Binding-site contacts:
Ligand atom O1B contacts residue GLY19 of chain 1.D at 3.3 Å (h-bond).
Ligand atom N3B contacts residue GLY17 of chain 1.D at 3.1 Å (h-bond).
Ligand atom O2' contacts residue ASP34 of chain 1.D at 3.2 Å (salt-bridge).
Ligand atom O2A contacts residue SER21 of chain 1.D at 3.1 Å (h-bond).
Ligand atom O2G contacts residue LYS20 of chain 1.D at 3.6 Å.
Ligand atom N2 contacts residue LEU124 of chain 1.D at 3.5 Å.
Ligand atom C6 contacts residue ASP123 of chain 1.D at 3.6 Å.
Ligand atom O6 contacts residue LYS121 of chain 1.D at 3.3 Å.
Ligand atom O6 contacts residue ASP123 of chain 1.D at 3.4 Å (salt-bridge).
Ligand atom C8 contacts residue GLY19 of chain 1.D at 3.7 Å.
Ligand atom C6 contacts residue LYS121 of chain 1.D at 3.7 Å.
Ligand atom N7 contacts residue ASN120 of chain 1.D at 3.2 Å (h-bond).
Ligand atom O1G contacts residue GLY16 of chain 1.D at 3.4 Å.
Ligand atom O3A contacts residue GLY19 of chain 1.D at 3.5 Å (h-bond).
Ligand atom O6 contacts residue ALA150 of chain 1.D at 2.9 Å (h-bond).
Ligand atom O1G contacts residue GLY64 of chain 1.D at 2.6 Å (h-bond).
Ligand atom N1 contacts residue ASP123 of chain 1.D at 2.8 Å (salt-bridge).
Ligand atom O1G contacts residue ALA63 of chain 1.D at 3.7 Å.
Ligand atom O2A contacts residue LYS20 of chain 1.D at 3.7 Å.
Ligand atom O6 contacts residue SER149 of chain 1.D at 3.4 Å.
Ligand atom O1B contacts residue VAL18 of chain 1.D at 3.6 Å (h-bond).
Ligand atom O2A contacts residue ALA22 of chain 1.D at 2.8 Å (h-bond).
Ligand atom C8 contacts residue ALA22 of chain 1.D at 3.6 Å (hydrophobic).
Ligand atom O2A contacts residue GLY19 of chain 1.D at 3.4 Å.
Ligand atom O1G contacts residue LYS20 of chain 1.D at 3.0 Å (salt-bridge).
Ligand atom N2 contacts residue ASP123 of chain 1.D at 2.8 Å (salt-bridge).
Ligand atom O3' contacts residue GLU35 of chain 1.D at 3.6 Å.
Ligand atom O2' contacts residue PHE32 of chain 1.D at 3.4 Å.
Ligand atom O4' contacts residue LYS121 of chain 1.D at 3.3 Å (salt-bridge).
Ligand atom N7 contacts residue ALA150 of chain 1.D at 3.5 Å.
Ligand atom O6 contacts residue LYS151 of chain 1.D at 3.7 Å.
Ligand atom O6 contacts residue ASN120 of chain 1.D at 3.4 Å (h-bond).
Ligand atom O1B contacts residue LYS20 of chain 1.D at 2.8 Å (salt-bridge).
Ligand atom C2' contacts residue VAL33 of chain 1.D at 3.6 Å (hydrophobic).
Ligand atom O2' contacts residue VAL33 of chain 1.D at 2.8 Å (h-bond).
Ligand atom C2 contacts residue ASP123 of chain 1.D at 3.6 Å.
Ligand atom PG contacts residue LYS20 of chain 1.D at 3.7 Å.
Ligand atom O2B contacts residue SER21 of chain 1.D at 2.9 Å (h-bond).
Ligand atom O3' contacts residue ASP34 of chain 1.D at 2.9 Å (salt-bridge).
Ligand atom O2G contacts residue THR62 of chain 1.D at 3.5 Å (h-bond).

A protein and the small-molecule ligand that binds it are described below.
Small molecule (SMILES): Nc1nc2c(ncn2[C@@H]2O[C@H](CO[P](=O)(O)O[P](=O)(O)NP(=O)(O)O)[C@@H](O)[C@H]2O)c(=O)[nH]1

Sequence of chain 1.D:
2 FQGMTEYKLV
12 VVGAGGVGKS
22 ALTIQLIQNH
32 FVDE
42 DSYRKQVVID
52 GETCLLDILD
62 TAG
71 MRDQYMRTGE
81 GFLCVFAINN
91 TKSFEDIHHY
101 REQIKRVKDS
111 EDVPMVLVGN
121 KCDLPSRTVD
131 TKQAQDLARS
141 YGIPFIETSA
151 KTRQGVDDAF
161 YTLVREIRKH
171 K